Sequence of chain 3.B:
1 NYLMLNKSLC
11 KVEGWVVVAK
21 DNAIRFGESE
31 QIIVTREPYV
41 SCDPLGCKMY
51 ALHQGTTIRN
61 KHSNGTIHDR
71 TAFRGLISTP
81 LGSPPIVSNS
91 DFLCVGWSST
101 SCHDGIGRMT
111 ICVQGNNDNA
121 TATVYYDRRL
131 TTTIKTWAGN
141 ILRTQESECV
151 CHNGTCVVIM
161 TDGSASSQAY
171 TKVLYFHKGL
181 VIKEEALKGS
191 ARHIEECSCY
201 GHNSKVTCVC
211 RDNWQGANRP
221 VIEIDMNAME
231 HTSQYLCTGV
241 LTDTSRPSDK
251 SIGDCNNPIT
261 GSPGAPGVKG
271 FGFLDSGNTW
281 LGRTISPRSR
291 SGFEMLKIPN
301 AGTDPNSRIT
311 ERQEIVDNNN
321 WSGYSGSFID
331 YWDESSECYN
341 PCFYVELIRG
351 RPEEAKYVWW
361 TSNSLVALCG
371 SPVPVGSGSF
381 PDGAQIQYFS

Binding-site contacts:
Ligand atom C11 contacts residue ILE141 of chain 3.B at 3.9 Å (hydrophobic).
Ligand atom N4 contacts residue GLU37 of chain 3.B at 3.3 Å (salt-bridge).
Ligand atom C2 contacts residue TYR324 of chain 3.B at 2.9 Å (hydrophobic).
Ligand atom C91 contacts residue ARG143 of chain 3.B at 4.0 Å.
Ligand atom C82 contacts residue ALA165 of chain 3.B at 3.9 Å (hydrophobic).
Ligand atom C9 contacts residue ALA165 of chain 3.B at 3.8 Å (hydrophobic).
Ligand atom C3 contacts residue ASP69 of chain 3.B at 3.0 Å.
Ligand atom C3 contacts residue TYR324 of chain 3.B at 3.6 Å (hydrophobic).
Ligand atom N4 contacts residue ASP69 of chain 3.B at 2.9 Å (salt-bridge).
Ligand atom C4 contacts residue ASP69 of chain 3.B at 3.4 Å.
Ligand atom C8 contacts residue ARG143 of chain 3.B at 3.9 Å.
Ligand atom C9 contacts residue ARG143 of chain 3.B at 3.5 Å.
Ligand atom C4 contacts residue GLU37 of chain 3.B at 4.0 Å.
Ligand atom C4 contacts residue TYR324 of chain 3.B at 3.8 Å (hydrophobic).
Ligand atom C91 contacts residue ARG70 of chain 3.B at 4.1 Å.
Ligand atom C82 contacts residue ARG211 of chain 3.B at 3.7 Å.
Ligand atom C5 contacts residue ASP69 of chain 3.B at 3.9 Å.
Ligand atom C82 contacts residue ASN213 of chain 3.B at 3.3 Å.
Ligand atom O1B contacts residue ARG211 of chain 3.B at 3.4 Å (salt-bridge).
Ligand atom O1A contacts residue ARG36 of chain 3.B at 2.9 Å (salt-bridge).
Ligand atom C11 contacts residue TRP97 of chain 3.B at 3.7 Å (hydrophobic).
Ligand atom O1B contacts residue TYR324 of chain 3.B at 3.9 Å.
Ligand atom C1 contacts residue ARG211 of chain 3.B at 4.0 Å.
Ligand atom O10 contacts residue ARG70 of chain 3.B at 2.7 Å (salt-bridge).
Ligand atom C10 contacts residue ARG70 of chain 3.B at 3.8 Å.
Ligand atom C1 contacts residue ARG290 of chain 3.B at 3.4 Å.
Ligand atom C81 contacts residue GLU195 of chain 3.B at 3.7 Å.
Ligand atom O1A contacts residue TYR324 of chain 3.B at 3.7 Å.
Ligand atom C2 contacts residue GLU196 of chain 3.B at 4.1 Å.
Ligand atom C3 contacts residue ARG36 of chain 3.B at 3.9 Å.
Ligand atom C1 contacts residue ARG36 of chain 3.B at 4.1 Å.
Ligand atom O10 contacts residue ASP69 of chain 3.B at 3.4 Å.
Ligand atom C11 contacts residue ARG70 of chain 3.B at 4.0 Å.
Ligand atom C6 contacts residue GLU196 of chain 3.B at 3.7 Å.
Ligand atom C4 contacts residue GLU196 of chain 3.B at 4.0 Å.
Ligand atom O1A contacts residue ARG290 of chain 3.B at 2.8 Å (salt-bridge).
Ligand atom C91 contacts residue ILE141 of chain 3.B at 3.7 Å (hydrophobic).
Ligand atom C1 contacts residue TYR324 of chain 3.B at 3.3 Å (hydrophobic).
Ligand atom C7 contacts residue TYR324 of chain 3.B at 3.9 Å (hydrophobic).
Ligand atom O1B contacts residue ARG290 of chain 3.B at 2.7 Å (salt-bridge).

This protein binds this small molecule.
Small molecule (SMILES): CCC(CC)O[C@@H]1C=C(C(=O)O)C[C@H](N)[C@H]1NC(C)=O